Binding-site contacts:
Ligand atom O5 contacts residue ASN256 of chain 6.A at 2.4 Å (h-bond).
Ligand atom C5 contacts residue THR258 of chain 6.A at 4.4 Å.
Ligand atom O5 contacts residue GLU259 of chain 6.A at 4.0 Å.
Ligand atom O7 contacts residue ASN256 of chain 6.A at 3.0 Å (h-bond).
Ligand atom C5 contacts residue ASN256 of chain 6.A at 3.6 Å.
Ligand atom C3 contacts residue ASN256 of chain 6.A at 3.8 Å.
Ligand atom C5 contacts residue GLU259 of chain 6.A at 4.3 Å.
Ligand atom C1 contacts residue ASN256 of chain 6.A at 1.4 Å.
Ligand atom C6 contacts residue GLU259 of chain 6.A at 3.5 Å.
Ligand atom C2 contacts residue ASN256 of chain 6.A at 2.6 Å.
Ligand atom N2 contacts residue ASN256 of chain 6.A at 3.0 Å (h-bond).
Ligand atom C7 contacts residue ASN256 of chain 6.A at 3.2 Å.
Ligand atom C4 contacts residue ASN256 of chain 6.A at 4.3 Å.

This small molecule binds to this protein.
Small molecule (SMILES): CC(=O)N[C@@H]1[C@@H](O)[C@H](O)[C@@H](CO)O[C@H]1O

Sequence of chain 6.A:
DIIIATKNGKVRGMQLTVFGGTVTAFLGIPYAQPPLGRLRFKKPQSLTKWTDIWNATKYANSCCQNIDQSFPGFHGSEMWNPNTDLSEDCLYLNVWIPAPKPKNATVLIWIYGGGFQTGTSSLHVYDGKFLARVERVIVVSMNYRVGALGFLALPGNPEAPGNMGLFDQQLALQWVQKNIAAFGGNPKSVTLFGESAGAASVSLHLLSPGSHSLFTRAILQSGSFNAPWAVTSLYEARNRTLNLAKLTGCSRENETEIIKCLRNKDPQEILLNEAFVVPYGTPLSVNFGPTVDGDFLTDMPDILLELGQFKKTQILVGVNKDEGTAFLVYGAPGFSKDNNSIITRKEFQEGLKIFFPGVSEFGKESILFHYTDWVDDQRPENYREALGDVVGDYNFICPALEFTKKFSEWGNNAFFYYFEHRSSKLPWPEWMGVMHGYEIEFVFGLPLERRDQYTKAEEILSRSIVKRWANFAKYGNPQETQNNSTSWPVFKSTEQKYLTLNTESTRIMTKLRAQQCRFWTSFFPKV